This protein binds this small molecule.
Small molecule (SMILES): O=C1CN(c2cn[nH]c(=O)c2Cl)CCN1CC1CCC(F)(F)CC1

Binding-site contacts:
Ligand atom CAV contacts residue SER488 of chain 1.A at 4.1 Å.
Ligand atom CA contacts residue ASP438 of chain 1.A at 3.6 Å.
Ligand atom OAW contacts residue TYR373 of chain 1.A at 4.2 Å.
Ligand atom N contacts residue PHE413 of chain 1.A at 4.2 Å.
Ligand atom CAQ contacts residue MET441 of chain 1.A at 4.2 Å (hydrophobic).
Ligand atom CAC contacts residue TYR373 of chain 1.A at 4.4 Å (hydrophobic).
Ligand atom NAR contacts residue PHE413 of chain 1.A at 3.6 Å.
Ligand atom CAK contacts residue TYR373 of chain 1.A at 4.2 Å (hydrophobic).
Ligand atom OAW contacts residue SER488 of chain 1.A at 2.8 Å (h-bond).
Ligand atom CAK contacts residue PHE413 of chain 1.A at 3.6 Å (hydrophobic).
Ligand atom CL contacts residue PHE413 of chain 1.A at 4.2 Å.
Ligand atom NAS contacts residue MET441 of chain 1.A at 3.3 Å.
Ligand atom NAR contacts residue ASN442 of chain 1.A at 2.8 Å (h-bond).
Ligand atom C contacts residue ARG491 of chain 1.A at 3.5 Å.
Ligand atom CAP contacts residue MET441 of chain 1.A at 4.0 Å (hydrophobic).
Ligand atom OAW contacts residue PHE376 of chain 1.A at 4.3 Å.
Ligand atom CAF contacts residue ARG491 of chain 1.A at 4.0 Å.
Ligand atom OAW contacts residue MET441 of chain 1.A at 3.4 Å.
Ligand atom CAQ contacts residue ASN442 of chain 1.A at 3.8 Å.
Ligand atom CL contacts residue MET441 of chain 1.A at 4.2 Å.
Ligand atom CA contacts residue ARG491 of chain 1.A at 3.7 Å.
Ligand atom FAE contacts residue LEU495 of chain 1.A at 3.2 Å.
Ligand atom CAT contacts residue MET441 of chain 1.A at 3.5 Å (hydrophobic).
Ligand atom CAL contacts residue PHE413 of chain 1.A at 3.4 Å (hydrophobic).
Ligand atom FAA contacts residue TYR646 of chain 1.A at 3.9 Å.
Ligand atom NAS contacts residue ASN442 of chain 1.A at 3.7 Å.
Ligand atom FAE contacts residue TYR373 of chain 1.A at 4.3 Å.
Ligand atom CAT contacts residue PHE413 of chain 1.A at 3.7 Å (hydrophobic).
Ligand atom CAB contacts residue LEU495 of chain 1.A at 4.3 Å (hydrophobic).
Ligand atom CAV contacts residue MET441 of chain 1.A at 3.1 Å (hydrophobic).
Ligand atom CL contacts residue TYR373 of chain 1.A at 2.9 Å.
Ligand atom O contacts residue ARG491 of chain 1.A at 2.8 Å.
Ligand atom CAG contacts residue ARG491 of chain 1.A at 4.0 Å.
Ligand atom CAV contacts residue PHE413 of chain 1.A at 3.8 Å (hydrophobic).
Ligand atom CAQ contacts residue PHE413 of chain 1.A at 3.4 Å (hydrophobic).
Ligand atom CAP contacts residue PHE413 of chain 1.A at 3.5 Å (hydrophobic).
Ligand atom CL contacts residue ARG491 of chain 1.A at 4.0 Å.
Ligand atom NAR contacts residue MET441 of chain 1.A at 3.9 Å.
Ligand atom FAA contacts residue PHE366 of chain 1.A at 4.0 Å.
Ligand atom NAS contacts residue PHE413 of chain 1.A at 3.8 Å.

Sequence of chain 1.A:
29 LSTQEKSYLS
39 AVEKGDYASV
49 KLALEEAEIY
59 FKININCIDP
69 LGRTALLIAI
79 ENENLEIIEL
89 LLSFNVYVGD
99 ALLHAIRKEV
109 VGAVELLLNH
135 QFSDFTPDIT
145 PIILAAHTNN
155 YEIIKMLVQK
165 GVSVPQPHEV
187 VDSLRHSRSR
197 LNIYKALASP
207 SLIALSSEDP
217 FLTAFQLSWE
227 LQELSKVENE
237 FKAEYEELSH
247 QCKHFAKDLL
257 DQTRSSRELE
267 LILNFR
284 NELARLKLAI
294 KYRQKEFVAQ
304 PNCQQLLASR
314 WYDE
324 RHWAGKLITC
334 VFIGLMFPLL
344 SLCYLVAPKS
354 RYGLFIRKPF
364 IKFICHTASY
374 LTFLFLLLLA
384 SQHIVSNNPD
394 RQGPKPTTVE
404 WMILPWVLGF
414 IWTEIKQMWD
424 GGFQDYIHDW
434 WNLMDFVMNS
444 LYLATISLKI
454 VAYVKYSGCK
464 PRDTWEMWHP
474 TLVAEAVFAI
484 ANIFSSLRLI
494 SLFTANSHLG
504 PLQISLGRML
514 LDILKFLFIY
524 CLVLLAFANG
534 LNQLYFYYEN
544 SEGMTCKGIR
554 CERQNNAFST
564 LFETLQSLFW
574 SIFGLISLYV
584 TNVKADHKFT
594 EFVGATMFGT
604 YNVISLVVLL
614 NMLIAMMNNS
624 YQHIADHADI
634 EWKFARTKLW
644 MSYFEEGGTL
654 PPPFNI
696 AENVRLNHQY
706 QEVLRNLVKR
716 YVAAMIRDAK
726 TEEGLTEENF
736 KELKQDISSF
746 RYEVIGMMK